The protein below binds the small molecule below.
Small molecule (SMILES): O=C(O)Cn1ccc2ccccc21

Sequence of chain 2.C:
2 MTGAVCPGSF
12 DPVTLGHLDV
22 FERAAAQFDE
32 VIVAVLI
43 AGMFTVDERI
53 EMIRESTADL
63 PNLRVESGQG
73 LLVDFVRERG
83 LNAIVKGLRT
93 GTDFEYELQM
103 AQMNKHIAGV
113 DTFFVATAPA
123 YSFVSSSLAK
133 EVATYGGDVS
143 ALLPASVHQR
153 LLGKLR

Binding-site contacts:
Ligand atom C06 contacts residue HIS18 of chain 2.C at 3.6 Å.
Ligand atom C08 contacts residue GLY89 of chain 2.C at 3.8 Å.
Ligand atom C05 contacts residue GLY89 of chain 2.C at 3.6 Å.
Ligand atom C06 contacts residue GLY89 of chain 2.C at 3.5 Å.
Ligand atom C01 contacts residue HIS18 of chain 2.C at 4.1 Å.
Ligand atom C01 contacts residue LYS88 of chain 2.C at 4.0 Å.
Ligand atom C05 contacts residue VAL21 of chain 2.C at 3.9 Å (hydrophobic).
Ligand atom C04 contacts residue PHE22 of chain 2.C at 4.3 Å (hydrophobic).
Ligand atom C03 contacts residue PRO8 of chain 2.C at 4.0 Å (hydrophobic).
Ligand atom C01 contacts residue PRO8 of chain 2.C at 4.2 Å (hydrophobic).
Ligand atom C09 contacts residue GLY89 of chain 2.C at 3.8 Å.
Ligand atom C02 contacts residue LYS88 of chain 2.C at 3.7 Å.
Ligand atom C08 contacts residue HIS18 of chain 2.C at 4.0 Å.
Ligand atom C03 contacts residue HIS18 of chain 2.C at 4.3 Å.
Ligand atom C04 contacts residue GLY89 of chain 2.C at 3.8 Å.
Ligand atom C09 contacts residue GLY17 of chain 2.C at 3.4 Å.
Ligand atom C02 contacts residue PRO8 of chain 2.C at 3.3 Å (hydrophobic).
Ligand atom C10 contacts residue ARG91 of chain 2.C at 4.0 Å.
Ligand atom C04 contacts residue VAL21 of chain 2.C at 3.6 Å (hydrophobic).
Ligand atom C11 contacts residue HIS18 of chain 2.C at 4.1 Å.
Ligand atom C08 contacts residue THR119 of chain 2.C at 3.6 Å.
Ligand atom O12 contacts residue HIS18 of chain 2.C at 3.0 Å (h-bond).
Ligand atom O13 contacts residue ARG91 of chain 2.C at 2.6 Å (salt-bridge).
Ligand atom C01 contacts residue GLY89 of chain 2.C at 3.6 Å.
Ligand atom C04 contacts residue HIS18 of chain 2.C at 3.8 Å.
Ligand atom C11 contacts residue ARG91 of chain 2.C at 3.2 Å.
Ligand atom C05 contacts residue HIS18 of chain 2.C at 3.5 Å.
Ligand atom C09 contacts residue HIS18 of chain 2.C at 3.6 Å.
Ligand atom C02 contacts residue GLY89 of chain 2.C at 3.8 Å.
Ligand atom C08 contacts residue GLY17 of chain 2.C at 4.3 Å.
Ligand atom C09 contacts residue VAL21 of chain 2.C at 3.4 Å (hydrophobic).
Ligand atom C03 contacts residue PHE11 of chain 2.C at 4.1 Å (hydrophobic).
Ligand atom C09 contacts residue THR119 of chain 2.C at 3.8 Å.
Ligand atom C03 contacts residue PHE22 of chain 2.C at 4.2 Å (hydrophobic).
Ligand atom O12 contacts residue ARG91 of chain 2.C at 3.6 Å (salt-bridge).
Ligand atom C03 contacts residue VAL21 of chain 2.C at 4.3 Å (hydrophobic).
Ligand atom C03 contacts residue GLY89 of chain 2.C at 3.9 Å.
Ligand atom N07 contacts residue GLY89 of chain 2.C at 3.5 Å (h-bond).
Ligand atom N07 contacts residue HIS18 of chain 2.C at 3.9 Å.
Ligand atom C10 contacts residue GLY89 of chain 2.C at 3.3 Å.